Sequence of chain 1.B:
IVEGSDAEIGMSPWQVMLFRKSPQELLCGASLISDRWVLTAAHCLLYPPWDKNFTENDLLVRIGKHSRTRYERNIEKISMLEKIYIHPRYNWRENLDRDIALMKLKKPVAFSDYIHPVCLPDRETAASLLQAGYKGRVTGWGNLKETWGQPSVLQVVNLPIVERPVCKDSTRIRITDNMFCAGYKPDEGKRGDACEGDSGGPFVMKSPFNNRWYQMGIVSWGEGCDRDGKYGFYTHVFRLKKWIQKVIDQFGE

This protein binds this small molecule.
Small molecule (SMILES): NC(=[NH2+])NCCC[C@H](NC(=O)[C@@H]1CCCN1C(=O)[C@H](N)Cc1ccccc1)[C@H](O)CCl

Binding-site contacts:
Ligand atom C2 contacts residue SER205 of chain 1.B at 1.5 Å.
Ligand atom NH2 contacts residue GLY230 of chain 1.B at 2.9 Å (h-bond).
Ligand atom O contacts residue TRP227 of chain 1.B at 3.3 Å.
Ligand atom C1 contacts residue HIS43 of chain 1.B at 3.7 Å.
Ligand atom NE contacts residue TRP227 of chain 1.B at 3.7 Å.
Ligand atom N2 contacts residue SER205 of chain 1.B at 3.4 Å (h-bond).
Ligand atom CZ contacts residue GLU94 of chain 1.B at 3.7 Å.
Ligand atom CB2 contacts residue SER226 of chain 1.B at 3.6 Å.
Ligand atom CA2 contacts residue HIS43 of chain 1.B at 3.2 Å.
Ligand atom CB2 contacts residue SER205 of chain 1.B at 2.8 Å.
Ligand atom N contacts residue GLY228 of chain 1.B at 2.5 Å (h-bond).
Ligand atom CB1 contacts residue HIS43 of chain 1.B at 3.6 Å.
Ligand atom CA contacts residue GLY228 of chain 1.B at 3.4 Å.
Ligand atom C3 contacts residue SER205 of chain 1.B at 2.4 Å.
Ligand atom CA1 contacts residue LEU96 of chain 1.B at 3.6 Å (hydrophobic).
Ligand atom CB1 contacts residue LEU96 of chain 1.B at 3.5 Å (hydrophobic).
Ligand atom CA2 contacts residue SER226 of chain 1.B at 3.5 Å.
Ligand atom CZ1 contacts residue GLY228 of chain 1.B at 3.7 Å.
Ligand atom O2 contacts residue SER205 of chain 1.B at 2.3 Å (h-bond).
Ligand atom CE2 contacts residue LEU96 of chain 1.B at 3.7 Å (hydrophobic).
Ligand atom CA2 contacts residue SER205 of chain 1.B at 2.5 Å.
Ligand atom NE contacts residue GLY228 of chain 1.B at 3.5 Å (h-bond).
Ligand atom CG1 contacts residue TYR47 of chain 1.B at 3.4 Å (hydrophobic).
Ligand atom NH1 contacts residue ASP199 of chain 1.B at 3.0 Å (salt-bridge).
Ligand atom O contacts residue GLY228 of chain 1.B at 3.1 Å (h-bond).
Ligand atom O2 contacts residue GLY203 of chain 1.B at 3.4 Å (h-bond).
Ligand atom CD2 contacts residue TRP227 of chain 1.B at 3.6 Å (hydrophobic).
Ligand atom N2 contacts residue HIS43 of chain 1.B at 3.1 Å (h-bond).
Ligand atom CD2 contacts residue ILE179 of chain 1.B at 3.7 Å (hydrophobic).
Ligand atom N2 contacts residue SER226 of chain 1.B at 3.0 Å (h-bond).
Ligand atom CZ1 contacts residue ALA200 of chain 1.B at 3.6 Å (hydrophobic).
Ligand atom NH1 contacts residue ALA200 of chain 1.B at 3.5 Å (h-bond).
Ligand atom C3 contacts residue HIS43 of chain 1.B at 1.5 Å.
Ligand atom C2 contacts residue HIS43 of chain 1.B at 2.5 Å.
Ligand atom O2 contacts residue HIS43 of chain 1.B at 3.7 Å.
Ligand atom C contacts residue GLY228 of chain 1.B at 3.8 Å.
Ligand atom NH2 contacts residue ASP199 of chain 1.B at 2.8 Å (salt-bridge).
Ligand atom NH2 contacts residue ALA200 of chain 1.B at 3.5 Å (h-bond).
Ligand atom CZ1 contacts residue ASP199 of chain 1.B at 3.7 Å.
Ligand atom CB contacts residue GLY228 of chain 1.B at 3.3 Å.